Sequence of chain 1.H:
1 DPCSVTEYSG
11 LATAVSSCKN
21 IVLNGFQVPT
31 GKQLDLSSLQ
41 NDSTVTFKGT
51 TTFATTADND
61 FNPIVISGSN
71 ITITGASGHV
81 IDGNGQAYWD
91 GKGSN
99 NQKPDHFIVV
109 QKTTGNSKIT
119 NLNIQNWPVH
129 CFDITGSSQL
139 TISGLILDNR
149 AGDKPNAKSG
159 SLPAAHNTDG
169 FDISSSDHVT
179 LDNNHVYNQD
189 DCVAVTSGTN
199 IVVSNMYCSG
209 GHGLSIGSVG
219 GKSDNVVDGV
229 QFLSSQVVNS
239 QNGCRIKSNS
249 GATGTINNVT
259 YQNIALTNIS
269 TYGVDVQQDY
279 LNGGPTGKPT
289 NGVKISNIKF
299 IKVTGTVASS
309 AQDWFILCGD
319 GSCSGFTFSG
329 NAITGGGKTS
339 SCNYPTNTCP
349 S

This small molecule binds to this protein.
Small molecule (SMILES): CC(=O)N[C@H]1[C@H](O[C@H]2[C@H](O)[C@@H](NC(C)=O)CO[C@@H]2CO)O[C@H](CO)[C@@H](O)[C@@H]1O

Binding-site contacts:
Ligand atom C3 contacts residue ASN70 of chain 1.H at 3.8 Å.
Ligand atom C7 contacts residue ASN70 of chain 1.H at 3.6 Å.
Ligand atom C1 contacts residue ASP42 of chain 1.H at 3.5 Å.
Ligand atom C6 contacts residue ASP42 of chain 1.H at 4.1 Å.
Ligand atom O5 contacts residue ASN70 of chain 1.H at 2.3 Å (h-bond).
Ligand atom N2 contacts residue ASN70 of chain 1.H at 2.9 Å (h-bond).
Ligand atom C1 contacts residue ASN70 of chain 1.H at 1.4 Å.
Ligand atom N2 contacts residue ASP42 of chain 1.H at 3.8 Å.
Ligand atom C5 contacts residue ASN70 of chain 1.H at 3.7 Å.
Ligand atom C2 contacts residue ASP42 of chain 1.H at 3.5 Å.
Ligand atom O5 contacts residue ASP42 of chain 1.H at 3.6 Å.
Ligand atom C2 contacts residue ASN70 of chain 1.H at 2.5 Å.
Ligand atom C4 contacts residue ASN70 of chain 1.H at 4.2 Å.
Ligand atom O6 contacts residue ASP42 of chain 1.H at 4.2 Å.
Ligand atom O6 contacts residue THR44 of chain 1.H at 4.0 Å.
Ligand atom O6 contacts residue THR72 of chain 1.H at 3.7 Å.
Ligand atom O7 contacts residue ASN70 of chain 1.H at 3.9 Å.